Sequence of chain 1.C:
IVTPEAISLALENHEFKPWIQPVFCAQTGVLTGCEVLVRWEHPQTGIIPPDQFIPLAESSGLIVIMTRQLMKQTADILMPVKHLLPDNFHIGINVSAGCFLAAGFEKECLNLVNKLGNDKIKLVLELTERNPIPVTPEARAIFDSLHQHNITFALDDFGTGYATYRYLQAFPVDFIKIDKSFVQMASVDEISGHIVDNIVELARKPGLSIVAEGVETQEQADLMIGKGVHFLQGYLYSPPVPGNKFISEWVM

Binding-site contacts:
Ligand atom OAH contacts residue VAL46 of chain 1.C at 3.3 Å.
Ligand atom CAG contacts residue VAL46 of chain 1.C at 3.5 Å (hydrophobic).
Ligand atom OAI contacts residue LYS200 of chain 1.C at 3.9 Å.
Ligand atom CAD contacts residue HIS113 of chain 1.C at 3.4 Å.
Ligand atom CAC contacts residue PHE254 of chain 1.C at 4.1 Å (hydrophobic).
Ligand atom CAG contacts residue HIS113 of chain 1.C at 3.7 Å.
Ligand atom CAE contacts residue HIS113 of chain 1.C at 3.6 Å.
Ligand atom CAB contacts residue VAL147 of chain 1.C at 3.9 Å (hydrophobic).
Ligand atom OAH contacts residue HIS113 of chain 1.C at 3.6 Å.
Ligand atom CAF contacts residue GLY115 of chain 1.C at 4.3 Å.
Ligand atom OAH contacts residue CYS57 of chain 1.C at 4.5 Å.
Ligand atom CAF contacts residue CYS57 of chain 1.C at 3.9 Å (hydrophobic).
Ligand atom OAH contacts residue GLY56 of chain 1.C at 3.4 Å (h-bond).
Ligand atom OAI contacts residue GLY115 of chain 1.C at 4.4 Å.
Ligand atom CAB contacts residue VAL234 of chain 1.C at 4.0 Å (hydrophobic).
Ligand atom CAF contacts residue GLU149 of chain 1.C at 3.8 Å.
Ligand atom CAB contacts residue PHE198 of chain 1.C at 3.7 Å (hydrophobic).
Ligand atom CAG contacts residue PHE254 of chain 1.C at 3.3 Å (hydrophobic).
Ligand atom CAD contacts residue VAL46 of chain 1.C at 4.2 Å (hydrophobic).
Ligand atom CAG contacts residue THR55 of chain 1.C at 3.5 Å.
Ligand atom CAE contacts residue VAL46 of chain 1.C at 3.8 Å (hydrophobic).
Ligand atom CAA contacts residue LYS200 of chain 1.C at 4.1 Å.
Ligand atom CAA contacts residue VAL147 of chain 1.C at 4.0 Å (hydrophobic).
Ligand atom OAH contacts residue THR55 of chain 1.C at 2.9 Å (h-bond).
Ligand atom OAI contacts residue ALA177 of chain 1.C at 4.3 Å.
Ligand atom CAC contacts residue PHE198 of chain 1.C at 3.9 Å (hydrophobic).
Ligand atom CAB contacts residue HIS113 of chain 1.C at 4.5 Å.
Ligand atom CAF contacts residue HIS113 of chain 1.C at 4.0 Å.
Ligand atom CAF contacts residue VAL147 of chain 1.C at 4.3 Å (hydrophobic).
Ligand atom CAA contacts residue VAL234 of chain 1.C at 4.2 Å (hydrophobic).
Ligand atom CAA contacts residue GLU149 of chain 1.C at 3.5 Å.
Ligand atom CAC contacts residue HIS113 of chain 1.C at 4.3 Å.
Ligand atom CAE contacts residue CYS57 of chain 1.C at 4.2 Å (hydrophobic).
Ligand atom OAI contacts residue GLU149 of chain 1.C at 2.7 Å (salt-bridge).
Ligand atom CAC contacts residue VAL234 of chain 1.C at 3.7 Å (hydrophobic).
Ligand atom OAH contacts residue PHE254 of chain 1.C at 4.0 Å.
Ligand atom OAI contacts residue VAL147 of chain 1.C at 3.1 Å.

This small molecule binds to this protein.
Small molecule (SMILES): OCC1CCC(O)CC1